The small molecule below binds the protein below.
Small molecule (SMILES): CC(=O)N[C@H]1[C@H](O[C@H]2[C@H](O)[C@@H](NC(C)=O)CO[C@@H]2CO)O[C@H](CO)[C@@H](O[C@@H]2O[C@H](CO)[C@@H](O)[C@H](O)[C@@H]2O)[C@@H]1O

Sequence of chain 1.B:
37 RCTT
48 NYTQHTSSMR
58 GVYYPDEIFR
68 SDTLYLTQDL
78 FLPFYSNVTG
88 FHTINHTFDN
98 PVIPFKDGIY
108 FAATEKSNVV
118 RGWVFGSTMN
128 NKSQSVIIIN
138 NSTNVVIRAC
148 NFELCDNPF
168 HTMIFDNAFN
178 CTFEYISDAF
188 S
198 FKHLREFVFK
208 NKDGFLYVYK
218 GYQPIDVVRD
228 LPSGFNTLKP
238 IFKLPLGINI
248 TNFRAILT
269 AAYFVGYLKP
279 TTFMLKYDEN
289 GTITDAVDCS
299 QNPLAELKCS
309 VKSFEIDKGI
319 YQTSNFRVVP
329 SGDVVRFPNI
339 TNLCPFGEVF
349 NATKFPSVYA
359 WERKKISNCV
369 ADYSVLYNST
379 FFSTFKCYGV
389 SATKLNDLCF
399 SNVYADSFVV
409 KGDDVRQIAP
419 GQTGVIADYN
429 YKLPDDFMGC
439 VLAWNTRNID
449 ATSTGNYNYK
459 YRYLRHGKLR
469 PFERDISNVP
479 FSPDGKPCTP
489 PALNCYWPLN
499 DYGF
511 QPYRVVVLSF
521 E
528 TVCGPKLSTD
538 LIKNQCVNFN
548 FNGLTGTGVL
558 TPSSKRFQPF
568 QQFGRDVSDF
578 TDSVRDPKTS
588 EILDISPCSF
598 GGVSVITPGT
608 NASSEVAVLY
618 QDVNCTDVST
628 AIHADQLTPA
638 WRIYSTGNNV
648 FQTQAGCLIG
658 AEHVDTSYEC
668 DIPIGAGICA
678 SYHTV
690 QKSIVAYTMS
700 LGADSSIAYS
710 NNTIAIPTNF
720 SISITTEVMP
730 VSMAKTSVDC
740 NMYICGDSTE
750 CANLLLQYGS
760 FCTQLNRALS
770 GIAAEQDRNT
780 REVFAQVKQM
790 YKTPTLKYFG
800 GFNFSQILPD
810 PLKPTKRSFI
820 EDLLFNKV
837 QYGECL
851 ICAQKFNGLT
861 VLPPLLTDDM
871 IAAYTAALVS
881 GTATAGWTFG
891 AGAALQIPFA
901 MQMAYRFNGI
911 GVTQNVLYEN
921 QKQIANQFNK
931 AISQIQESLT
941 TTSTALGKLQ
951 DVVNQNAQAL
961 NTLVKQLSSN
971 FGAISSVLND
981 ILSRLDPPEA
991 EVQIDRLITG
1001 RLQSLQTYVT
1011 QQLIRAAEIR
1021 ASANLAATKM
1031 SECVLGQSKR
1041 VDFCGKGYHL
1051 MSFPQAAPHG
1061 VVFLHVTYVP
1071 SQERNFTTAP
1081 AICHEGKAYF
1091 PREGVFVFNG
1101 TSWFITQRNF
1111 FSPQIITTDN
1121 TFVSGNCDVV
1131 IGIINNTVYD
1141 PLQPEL

Binding-site contacts:
Ligand atom C7 contacts residue LYS585 of chain 1.B at 3.7 Å.
Ligand atom C5 contacts residue ASN337 of chain 1.B at 3.7 Å.
Ligand atom O7 contacts residue ASN337 of chain 1.B at 3.1 Å (h-bond).
Ligand atom O3 contacts residue LYS585 of chain 1.B at 3.9 Å.
Ligand atom C1 contacts residue ASN337 of chain 1.B at 1.4 Å.
Ligand atom N2 contacts residue ASN337 of chain 1.B at 2.8 Å (h-bond).
Ligand atom C7 contacts residue ASN337 of chain 1.B at 3.1 Å.
Ligand atom C2 contacts residue ASN337 of chain 1.B at 2.4 Å.
Ligand atom C8 contacts residue LYS585 of chain 1.B at 3.4 Å.
Ligand atom O5 contacts residue ASN337 of chain 1.B at 2.4 Å (h-bond).
Ligand atom N2 contacts residue LYS585 of chain 1.B at 3.0 Å (salt-bridge).
Ligand atom C3 contacts residue ASN337 of chain 1.B at 3.6 Å.
Ligand atom C3 contacts residue LYS585 of chain 1.B at 4.0 Å.
Ligand atom C2 contacts residue LYS585 of chain 1.B at 4.1 Å.
Ligand atom C4 contacts residue ASN337 of chain 1.B at 4.2 Å.
Ligand atom C8 contacts residue ASN337 of chain 1.B at 4.1 Å.